Sequence of chain 4.E:
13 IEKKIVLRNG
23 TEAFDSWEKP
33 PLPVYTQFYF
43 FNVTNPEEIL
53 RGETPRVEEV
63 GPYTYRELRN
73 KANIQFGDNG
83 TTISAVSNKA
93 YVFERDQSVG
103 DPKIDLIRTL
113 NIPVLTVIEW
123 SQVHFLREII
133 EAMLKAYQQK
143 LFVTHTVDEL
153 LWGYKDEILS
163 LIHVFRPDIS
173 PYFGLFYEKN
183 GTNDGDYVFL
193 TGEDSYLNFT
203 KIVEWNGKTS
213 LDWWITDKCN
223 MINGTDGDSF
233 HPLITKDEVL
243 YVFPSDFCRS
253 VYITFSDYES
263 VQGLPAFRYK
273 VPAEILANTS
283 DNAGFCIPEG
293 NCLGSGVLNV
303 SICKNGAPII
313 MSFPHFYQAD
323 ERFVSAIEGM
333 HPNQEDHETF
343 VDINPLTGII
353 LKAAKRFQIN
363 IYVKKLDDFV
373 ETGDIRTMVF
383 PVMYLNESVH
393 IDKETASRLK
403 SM

Binding-site contacts:
Ligand atom O6 contacts residue ARG110 of chain 4.E at 2.9 Å (salt-bridge).
Ligand atom C5 contacts residue ARG110 of chain 4.E at 4.4 Å.
Ligand atom C2 contacts residue ASN44 of chain 4.E at 2.5 Å.
Ligand atom O7 contacts residue ASN44 of chain 4.E at 3.7 Å.
Ligand atom C5 contacts residue ASN44 of chain 4.E at 3.7 Å.
Ligand atom C8 contacts residue VAL62 of chain 4.E at 3.8 Å (hydrophobic).
Ligand atom C8 contacts residue LEU108 of chain 4.E at 3.7 Å (hydrophobic).
Ligand atom C1 contacts residue LEU108 of chain 4.E at 3.9 Å (hydrophobic).
Ligand atom C7 contacts residue THR146 of chain 4.E at 4.2 Å.
Ligand atom N2 contacts residue ASN44 of chain 4.E at 2.9 Å (h-bond).
Ligand atom C8 contacts residue ASN44 of chain 4.E at 4.5 Å.
Ligand atom C7 contacts residue LEU108 of chain 4.E at 3.6 Å (hydrophobic).
Ligand atom N2 contacts residue ILE109 of chain 4.E at 4.5 Å.
Ligand atom O6 contacts residue VAL45 of chain 4.E at 3.9 Å.
Ligand atom C1 contacts residue ASN44 of chain 4.E at 1.4 Å.
Ligand atom O3 contacts residue LEU108 of chain 4.E at 4.0 Å.
Ligand atom C2 contacts residue LEU108 of chain 4.E at 3.5 Å (hydrophobic).
Ligand atom C8 contacts residue ILE109 of chain 4.E at 3.8 Å (hydrophobic).
Ligand atom C7 contacts residue ASN44 of chain 4.E at 3.4 Å.
Ligand atom C3 contacts residue LEU108 of chain 4.E at 3.5 Å (hydrophobic).
Ligand atom C8 contacts residue THR146 of chain 4.E at 4.1 Å.
Ligand atom O7 contacts residue THR146 of chain 4.E at 3.3 Å.
Ligand atom C3 contacts residue ASN44 of chain 4.E at 3.8 Å.
Ligand atom O7 contacts residue LEU108 of chain 4.E at 3.7 Å.
Ligand atom N2 contacts residue LEU108 of chain 4.E at 2.7 Å (h-bond).
Ligand atom C4 contacts residue ASN44 of chain 4.E at 4.3 Å.
Ligand atom C6 contacts residue ARG110 of chain 4.E at 3.5 Å.
Ligand atom O5 contacts residue ASN44 of chain 4.E at 2.4 Å (h-bond).

This small molecule binds to this protein.
Small molecule (SMILES): CC(=O)N[C@H]1[C@H](O[C@H]2[C@H](O)[C@@H](NC(C)=O)CO[C@@H]2CO)O[C@H](CO)[C@@H](O[C@@H]2O[C@H](CO)[C@@H](O)[C@H](O[C@H]3O[C@H](CO)[C@@H](O)[C@H](O)[C@@H]3O)[C@@H]2O)[C@@H]1O